This protein binds this small molecule.
Small molecule (SMILES): CC(=O)N[C@@H]1[C@@H](O)[C@H](O)[C@@H](CO)O[C@H]1O

Binding-site contacts:
Ligand atom C8 contacts residue ASN485 of chain 1.A at 4.5 Å.
Ligand atom C7 contacts residue ARG465 of chain 1.A at 3.7 Å.
Ligand atom O7 contacts residue ARG465 of chain 1.A at 3.8 Å.
Ligand atom C5 contacts residue ASN485 of chain 1.A at 3.7 Å.
Ligand atom O7 contacts residue SER466 of chain 1.A at 4.1 Å.
Ligand atom C7 contacts residue ASN485 of chain 1.A at 3.3 Å.
Ligand atom N2 contacts residue ARG465 of chain 1.A at 4.1 Å.
Ligand atom C1 contacts residue ASN485 of chain 1.A at 1.4 Å.
Ligand atom O6 contacts residue ASN485 of chain 1.A at 4.3 Å.
Ligand atom O3 contacts residue ARG465 of chain 1.A at 3.7 Å.
Ligand atom O7 contacts residue GLU482 of chain 1.A at 4.4 Å.
Ligand atom C7 contacts residue GLU482 of chain 1.A at 4.0 Å.
Ligand atom O7 contacts residue ASN485 of chain 1.A at 3.3 Å (h-bond).
Ligand atom C8 contacts residue LYS469 of chain 1.A at 3.8 Å.
Ligand atom C3 contacts residue ASN485 of chain 1.A at 3.8 Å.
Ligand atom C2 contacts residue ASN485 of chain 1.A at 2.5 Å.
Ligand atom C8 contacts residue GLU482 of chain 1.A at 3.6 Å.
Ligand atom O5 contacts residue ASN485 of chain 1.A at 2.4 Å (h-bond).
Ligand atom C4 contacts residue ASN485 of chain 1.A at 4.2 Å.
Ligand atom N2 contacts residue ASN485 of chain 1.A at 2.9 Å (h-bond).
Ligand atom C8 contacts residue ARG465 of chain 1.A at 4.0 Å.

Sequence of chain 1.A:
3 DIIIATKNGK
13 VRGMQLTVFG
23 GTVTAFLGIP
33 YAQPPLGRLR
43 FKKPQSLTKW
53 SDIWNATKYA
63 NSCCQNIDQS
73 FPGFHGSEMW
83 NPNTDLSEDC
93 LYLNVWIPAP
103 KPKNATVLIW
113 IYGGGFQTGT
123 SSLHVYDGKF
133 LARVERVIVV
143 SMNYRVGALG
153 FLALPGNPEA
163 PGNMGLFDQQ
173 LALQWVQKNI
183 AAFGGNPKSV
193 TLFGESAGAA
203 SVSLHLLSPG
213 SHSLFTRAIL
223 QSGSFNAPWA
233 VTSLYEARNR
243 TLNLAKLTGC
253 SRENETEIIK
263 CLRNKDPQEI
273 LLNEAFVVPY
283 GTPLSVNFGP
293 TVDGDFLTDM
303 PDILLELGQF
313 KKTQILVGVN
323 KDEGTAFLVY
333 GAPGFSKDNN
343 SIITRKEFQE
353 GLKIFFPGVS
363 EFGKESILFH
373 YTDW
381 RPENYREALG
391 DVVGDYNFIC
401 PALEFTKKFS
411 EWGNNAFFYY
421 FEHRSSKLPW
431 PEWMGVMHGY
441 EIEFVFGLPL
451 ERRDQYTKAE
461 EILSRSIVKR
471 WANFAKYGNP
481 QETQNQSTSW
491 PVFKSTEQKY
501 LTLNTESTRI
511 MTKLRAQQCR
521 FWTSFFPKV